Sequence of chain 14.A:
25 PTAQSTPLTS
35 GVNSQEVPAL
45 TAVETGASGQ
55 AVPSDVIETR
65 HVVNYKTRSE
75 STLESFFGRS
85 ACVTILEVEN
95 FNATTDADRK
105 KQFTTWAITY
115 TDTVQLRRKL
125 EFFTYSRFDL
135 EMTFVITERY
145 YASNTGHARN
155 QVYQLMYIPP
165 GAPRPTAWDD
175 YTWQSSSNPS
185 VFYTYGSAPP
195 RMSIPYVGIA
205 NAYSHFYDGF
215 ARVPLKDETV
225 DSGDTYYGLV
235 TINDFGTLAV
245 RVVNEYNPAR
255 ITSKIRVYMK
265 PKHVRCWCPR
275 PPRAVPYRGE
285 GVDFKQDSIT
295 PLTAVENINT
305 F

The small molecule below binds the protein below.
Small molecule (SMILES): CC(=O)N[C@H]1[C@H]([C@H](O)[C@H](O)CO)O[C@@](O)(C(=O)O)C[C@@H]1O

Sequence of chain 13.A:
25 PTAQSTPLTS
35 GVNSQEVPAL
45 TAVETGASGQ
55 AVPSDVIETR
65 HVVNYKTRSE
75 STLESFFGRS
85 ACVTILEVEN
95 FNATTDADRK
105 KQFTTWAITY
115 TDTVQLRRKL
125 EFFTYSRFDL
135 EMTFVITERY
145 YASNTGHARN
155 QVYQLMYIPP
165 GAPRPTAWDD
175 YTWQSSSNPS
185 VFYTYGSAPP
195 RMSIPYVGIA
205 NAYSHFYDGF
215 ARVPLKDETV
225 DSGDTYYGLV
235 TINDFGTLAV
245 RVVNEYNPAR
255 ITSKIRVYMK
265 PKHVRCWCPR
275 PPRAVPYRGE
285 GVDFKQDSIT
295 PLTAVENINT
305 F

Binding-site contacts:
Ligand atom C5 contacts residue TYR145 of chain 14.A at 3.3 Å (hydrophobic).
Ligand atom C9 contacts residue TYR145 of chain 14.A at 4.4 Å (hydrophobic).
Ligand atom C11 contacts residue TYR145 of chain 14.A at 3.7 Å (hydrophobic).
Ligand atom C4 contacts residue PRO252 of chain 13.A at 3.7 Å (hydrophobic).
Ligand atom O4 contacts residue PRO252 of chain 13.A at 3.6 Å.
Ligand atom O1B contacts residue PRO252 of chain 13.A at 3.3 Å.
Ligand atom C11 contacts residue TYR250 of chain 13.A at 3.7 Å (hydrophobic).
Ligand atom O4 contacts residue ASN251 of chain 13.A at 4.1 Å.
Ligand atom C6 contacts residue TYR145 of chain 14.A at 3.4 Å (hydrophobic).
Ligand atom O4 contacts residue TYR250 of chain 13.A at 3.4 Å.
Ligand atom N5 contacts residue TYR250 of chain 13.A at 4.4 Å.
Ligand atom C1 contacts residue ALA146 of chain 14.A at 4.0 Å (hydrophobic).
Ligand atom C8 contacts residue ALA146 of chain 14.A at 4.5 Å (hydrophobic).
Ligand atom C1 contacts residue SER147 of chain 14.A at 3.6 Å.
Ligand atom C4 contacts residue TYR145 of chain 14.A at 3.6 Å (hydrophobic).
Ligand atom C1 contacts residue PRO252 of chain 13.A at 4.0 Å (hydrophobic).
Ligand atom O10 contacts residue TYR250 of chain 13.A at 2.8 Å (h-bond).
Ligand atom C6 contacts residue ALA146 of chain 14.A at 4.2 Å (hydrophobic).
Ligand atom C7 contacts residue TYR145 of chain 14.A at 3.9 Å (hydrophobic).
Ligand atom C3 contacts residue PRO252 of chain 13.A at 3.8 Å (hydrophobic).
Ligand atom N5 contacts residue TYR145 of chain 14.A at 2.6 Å (h-bond).
Ligand atom C11 contacts residue ARG143 of chain 14.A at 4.0 Å.
Ligand atom O1A contacts residue SER147 of chain 14.A at 3.1 Å (h-bond).
Ligand atom O1B contacts residue SER147 of chain 14.A at 2.7 Å (h-bond).
Ligand atom C10 contacts residue TYR145 of chain 14.A at 3.6 Å (hydrophobic).
Ligand atom O1A contacts residue ASN148 of chain 14.A at 4.3 Å.
Ligand atom O1B contacts residue ALA146 of chain 14.A at 4.3 Å.
Ligand atom O8 contacts residue ALA146 of chain 14.A at 3.3 Å.
Ligand atom O4 contacts residue TYR145 of chain 14.A at 4.2 Å.
Ligand atom C10 contacts residue TYR250 of chain 13.A at 3.5 Å (hydrophobic).
Ligand atom O1A contacts residue ALA146 of chain 14.A at 3.2 Å.